A protein and the small-molecule ligand that binds it are described below.
Small molecule (SMILES): O=c1ccn([C@@H]2O[C@H](CO[P](=O)(O)O[P](=O)(O)O[C@H]3O[C@H](CO)[C@H](O)[C@H](O)[C@H]3O)[C@@H](O)[C@H]2O)c(=O)[nH]1

Sequence of chain 1.B:
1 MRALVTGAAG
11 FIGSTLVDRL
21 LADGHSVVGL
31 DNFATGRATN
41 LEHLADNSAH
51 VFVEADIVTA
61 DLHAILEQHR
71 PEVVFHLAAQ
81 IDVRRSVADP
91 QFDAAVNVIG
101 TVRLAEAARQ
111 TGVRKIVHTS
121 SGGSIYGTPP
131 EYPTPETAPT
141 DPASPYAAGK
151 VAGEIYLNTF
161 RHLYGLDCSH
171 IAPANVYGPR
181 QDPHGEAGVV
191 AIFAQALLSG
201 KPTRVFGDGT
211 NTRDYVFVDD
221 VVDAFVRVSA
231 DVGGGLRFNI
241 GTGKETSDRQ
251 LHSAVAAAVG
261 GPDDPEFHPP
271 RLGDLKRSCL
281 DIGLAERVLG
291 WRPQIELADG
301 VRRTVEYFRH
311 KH

Binding-site contacts:
Ligand atom O6' contacts residue UPG1 of chain 1.I at 2.2 Å (h-bond).
Ligand atom O2B contacts residue UPG1 of chain 1.I at 0.1 Å (h-bond).
Ligand atom C6' contacts residue UPG1 of chain 1.I at 1.4 Å.
Ligand atom C2 contacts residue UPG1 of chain 1.I at 0.0 Å.
Ligand atom O5' contacts residue UPG1 of chain 1.I at 1.1 Å (h-bond).
Ligand atom C6 contacts residue UPG1 of chain 1.I at 0.0 Å.
Ligand atom O5D contacts residue UPG1 of chain 1.I at 0.0 Å (h-bond).
Ligand atom O1B contacts residue UPG1 of chain 1.I at 0.3 Å (h-bond).
Ligand atom O1A contacts residue UPG1 of chain 1.I at 0.1 Å (h-bond).
Ligand atom O2D contacts residue ASP248 of chain 1.B at 2.8 Å (salt-bridge).
Ligand atom C3' contacts residue UPG1 of chain 1.I at 0.5 Å.
Ligand atom C4' contacts residue UPG1 of chain 1.I at 0.8 Å.
Ligand atom C4 contacts residue UPG1 of chain 1.I at 0.0 Å.
Ligand atom PB contacts residue UPG1 of chain 1.I at 0.2 Å.
Ligand atom C2D contacts residue UPG1 of chain 1.I at 0.0 Å.
Ligand atom C5' contacts residue UPG1 of chain 1.I at 0.3 Å.
Ligand atom O4' contacts residue TYR146 of chain 1.B at 2.8 Å (h-bond).
Ligand atom O2' contacts residue UPG1 of chain 1.I at 2.2 Å.
Ligand atom C3D contacts residue UPG1 of chain 1.I at 0.0 Å.
Ligand atom O4D contacts residue UPG1 of chain 1.I at 0.0 Å (h-bond).
Ligand atom O3B contacts residue UPG1 of chain 1.I at 0.4 Å (h-bond).
Ligand atom C1' contacts residue UPG1 of chain 1.I at 1.1 Å.
Ligand atom O3A contacts residue UPG1 of chain 1.I at 0.1 Å (h-bond).
Ligand atom O3' contacts residue UPG1 of chain 1.I at 0.3 Å (h-bond).
Ligand atom C5D contacts residue UPG1 of chain 1.I at 0.0 Å.
Ligand atom O2D contacts residue UPG1 of chain 1.I at 0.0 Å (h-bond).
Ligand atom O3D contacts residue ASP248 of chain 1.B at 2.7 Å (salt-bridge).
Ligand atom O3D contacts residue UPG1 of chain 1.I at 0.0 Å (h-bond).
Ligand atom O4' contacts residue UPG1 of chain 1.I at 0.1 Å (h-bond).
Ligand atom O2A contacts residue UPG1 of chain 1.I at 0.0 Å (h-bond).
Ligand atom C4D contacts residue UPG1 of chain 1.I at 0.0 Å.
Ligand atom N3 contacts residue UPG1 of chain 1.I at 0.0 Å (h-bond).
Ligand atom C2' contacts residue UPG1 of chain 1.I at 1.8 Å.
Ligand atom PA contacts residue UPG1 of chain 1.I at 0.0 Å.
Ligand atom N1 contacts residue UPG1 of chain 1.I at 0.0 Å (h-bond).
Ligand atom C5 contacts residue UPG1 of chain 1.I at 0.0 Å.
Ligand atom O2 contacts residue UPG1 of chain 1.I at 0.0 Å (h-bond).
Ligand atom O4 contacts residue UPG1 of chain 1.I at 0.0 Å (h-bond).
Ligand atom C1D contacts residue UPG1 of chain 1.I at 0.0 Å.
Ligand atom O1B contacts residue ARG213 of chain 1.B at 2.8 Å (salt-bridge).